Sequence of chain 1.E:
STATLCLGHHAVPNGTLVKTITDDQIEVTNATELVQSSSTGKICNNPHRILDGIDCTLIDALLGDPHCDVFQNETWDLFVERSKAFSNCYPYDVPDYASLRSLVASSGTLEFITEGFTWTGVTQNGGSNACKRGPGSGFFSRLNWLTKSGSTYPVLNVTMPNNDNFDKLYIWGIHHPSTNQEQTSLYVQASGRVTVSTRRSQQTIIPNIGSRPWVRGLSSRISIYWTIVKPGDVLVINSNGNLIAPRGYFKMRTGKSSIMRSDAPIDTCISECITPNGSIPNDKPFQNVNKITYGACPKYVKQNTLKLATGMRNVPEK

Sequence of chain 1.F:
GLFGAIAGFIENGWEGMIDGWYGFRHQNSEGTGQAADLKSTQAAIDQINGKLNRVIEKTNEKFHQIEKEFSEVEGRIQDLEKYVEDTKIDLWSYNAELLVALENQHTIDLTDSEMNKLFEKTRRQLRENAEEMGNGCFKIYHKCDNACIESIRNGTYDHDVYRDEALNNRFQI

Binding-site contacts:
Ligand atom N2 contacts residue ASN285 of chain 1.E at 3.0 Å (h-bond).
Ligand atom C3 contacts residue VAL297 of chain 1.E at 4.2 Å (hydrophobic).
Ligand atom C8 contacts residue VAL297 of chain 1.E at 4.3 Å (hydrophobic).
Ligand atom C3 contacts residue ASN285 of chain 1.E at 3.8 Å.
Ligand atom C2 contacts residue VAL297 of chain 1.E at 3.9 Å (hydrophobic).
Ligand atom C1 contacts residue ASN298 of chain 1.E at 4.1 Å.
Ligand atom O7 contacts residue ASN285 of chain 1.E at 2.9 Å (h-bond).
Ligand atom O6 contacts residue GLU69 of chain 1.F at 3.7 Å.
Ligand atom C8 contacts residue ASN285 of chain 1.E at 4.4 Å.
Ligand atom O5 contacts residue ASN285 of chain 1.E at 2.3 Å (h-bond).
Ligand atom C8 contacts residue SER45 of chain 1.E at 3.5 Å.
Ligand atom C8 contacts residue LYS299 of chain 1.E at 4.3 Å.
Ligand atom N2 contacts residue VAL297 of chain 1.E at 3.6 Å (h-bond).
Ligand atom C5 contacts residue ASN285 of chain 1.E at 3.6 Å.
Ligand atom C8 contacts residue GLU69 of chain 1.F at 3.6 Å.
Ligand atom C6 contacts residue ASN298 of chain 1.E at 4.5 Å.
Ligand atom C7 contacts residue VAL297 of chain 1.E at 4.3 Å (hydrophobic).
Ligand atom C1 contacts residue VAL297 of chain 1.E at 3.5 Å (hydrophobic).
Ligand atom C5 contacts residue ASN298 of chain 1.E at 4.0 Å.
Ligand atom C1 contacts residue ASN285 of chain 1.E at 1.4 Å.
Ligand atom C4 contacts residue ASN285 of chain 1.E at 4.2 Å.
Ligand atom C7 contacts residue ASN285 of chain 1.E at 3.1 Å.
Ligand atom O5 contacts residue ASN298 of chain 1.E at 3.8 Å.
Ligand atom C2 contacts residue ASN285 of chain 1.E at 2.5 Å.

This protein binds this small molecule.
Small molecule (SMILES): CC(=O)N[C@H]1[C@H](O[C@H]2[C@H](O)[C@@H](NC(C)=O)CO[C@@H]2CO)O[C@H](CO)[C@@H](O)[C@@H]1O